Binding-site contacts:
Ligand atom OXT contacts residue ASP255 of chain 3.A at 3.0 Å (salt-bridge).
Ligand atom O contacts residue ZN1 of chain 3.C at 2.1 Å.
Ligand atom OXT contacts residue ZN1 of chain 3.B at 2.1 Å.
Ligand atom C contacts residue ASP255 of chain 3.A at 3.6 Å.
Ligand atom OXT contacts residue LYS262 of chain 3.A at 2.9 Å (salt-bridge).
Ligand atom C contacts residue ASP332 of chain 3.A at 3.5 Å.
Ligand atom N contacts residue MET270 of chain 3.A at 3.8 Å.
Ligand atom OXT contacts residue ASP332 of chain 3.A at 2.8 Å (salt-bridge).
Ligand atom N contacts residue ZN1 of chain 3.B at 3.8 Å.
Ligand atom CD2 contacts residue ALA451 of chain 3.A at 3.7 Å (hydrophobic).
Ligand atom C contacts residue LYS250 of chain 3.A at 4.1 Å.
Ligand atom N contacts residue THR359 of chain 3.A at 3.8 Å.
Ligand atom N contacts residue ZN1 of chain 3.C at 2.4 Å.
Ligand atom O contacts residue ASP273 of chain 3.A at 4.0 Å.
Ligand atom O contacts residue LYS250 of chain 3.A at 3.2 Å (salt-bridge).
Ligand atom CD2 contacts residue THR359 of chain 3.A at 3.3 Å.
Ligand atom CD1 contacts residue GLY362 of chain 3.A at 3.9 Å.
Ligand atom CA contacts residue ZN1 of chain 3.B at 3.9 Å.
Ligand atom CB contacts residue LEU360 of chain 3.A at 4.1 Å (hydrophobic).
Ligand atom O contacts residue ASP255 of chain 3.A at 3.1 Å (salt-bridge).
Ligand atom C contacts residue ZN1 of chain 3.C at 3.0 Å.
Ligand atom CA contacts residue THR359 of chain 3.A at 3.7 Å.
Ligand atom N contacts residue ASP273 of chain 3.A at 2.8 Å (salt-bridge).
Ligand atom C contacts residue ZN1 of chain 3.B at 2.7 Å.
Ligand atom CG contacts residue MET270 of chain 3.A at 4.1 Å (hydrophobic).
Ligand atom N contacts residue ASP255 of chain 3.A at 3.2 Å (salt-bridge).
Ligand atom O contacts residue GLU334 of chain 3.A at 3.0 Å (salt-bridge).
Ligand atom C contacts residue LEU360 of chain 3.A at 3.5 Å (hydrophobic).
Ligand atom O contacts residue ASP332 of chain 3.A at 3.1 Å (salt-bridge).
Ligand atom O contacts residue ZN1 of chain 3.B at 2.2 Å.
Ligand atom CB contacts residue LYS262 of chain 3.A at 4.0 Å.
Ligand atom CA contacts residue ASP273 of chain 3.A at 3.8 Å.
Ligand atom CA contacts residue LYS250 of chain 3.A at 3.9 Å.
Ligand atom O contacts residue LEU360 of chain 3.A at 4.0 Å.
Ligand atom OXT contacts residue ZN1 of chain 3.C at 3.6 Å.
Ligand atom N contacts residue LYS250 of chain 3.A at 3.6 Å.
Ligand atom CA contacts residue LEU360 of chain 3.A at 3.5 Å (hydrophobic).
Ligand atom CA contacts residue ZN1 of chain 3.C at 3.1 Å.
Ligand atom CA contacts residue ASP255 of chain 3.A at 4.0 Å.
Ligand atom OXT contacts residue GLU334 of chain 3.A at 4.1 Å.

Sequence of chain 3.A:
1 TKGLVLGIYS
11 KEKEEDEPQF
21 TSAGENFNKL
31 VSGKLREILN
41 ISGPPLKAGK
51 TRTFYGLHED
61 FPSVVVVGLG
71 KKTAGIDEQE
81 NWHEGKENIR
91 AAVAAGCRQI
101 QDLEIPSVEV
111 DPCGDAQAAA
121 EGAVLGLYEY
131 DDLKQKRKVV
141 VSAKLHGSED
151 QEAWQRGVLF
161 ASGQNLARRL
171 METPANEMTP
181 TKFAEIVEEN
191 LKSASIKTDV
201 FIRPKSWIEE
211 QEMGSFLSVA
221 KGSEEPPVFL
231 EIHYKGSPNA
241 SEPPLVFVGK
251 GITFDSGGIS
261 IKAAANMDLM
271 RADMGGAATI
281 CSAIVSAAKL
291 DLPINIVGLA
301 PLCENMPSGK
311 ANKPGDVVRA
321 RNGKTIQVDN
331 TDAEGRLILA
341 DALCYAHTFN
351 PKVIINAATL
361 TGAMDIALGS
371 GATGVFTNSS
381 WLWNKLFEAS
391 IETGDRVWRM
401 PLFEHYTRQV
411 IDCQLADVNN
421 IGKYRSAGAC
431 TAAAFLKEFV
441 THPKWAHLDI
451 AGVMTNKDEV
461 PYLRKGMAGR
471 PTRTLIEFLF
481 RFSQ

A small-molecule ligand and the protein it binds are described below.
Small molecule (SMILES): CC(C)C[C@H](N)C(=O)O